This small molecule binds to this protein.
Small molecule (SMILES): NS(=O)(=O)c1ccc(NC(=O)NCCNCc2ccccc2F)cc1

Binding-site contacts:
Ligand atom N17 contacts residue ALA136 of chain 1.A at 3.3 Å.
Ligand atom N01 contacts residue GLU107 of chain 1.A at 4.2 Å.
Ligand atom C10 contacts residue HIS95 of chain 1.A at 3.9 Å.
Ligand atom C05 contacts residue HIS95 of chain 1.A at 3.9 Å.
Ligand atom C22 contacts residue TYR205 of chain 1.A at 3.0 Å (hydrophobic).
Ligand atom N01 contacts residue HIS97 of chain 1.A at 3.3 Å (h-bond).
Ligand atom C07 contacts residue HIS201 of chain 1.A at 3.3 Å.
Ligand atom S02 contacts residue ZN1 of chain 1.C at 3.1 Å.
Ligand atom O03 contacts residue SER198 of chain 1.A at 3.8 Å.
Ligand atom S02 contacts residue THR200 of chain 1.A at 4.0 Å.
Ligand atom C15 contacts residue ALA136 of chain 1.A at 4.2 Å (hydrophobic).
Ligand atom C05 contacts residue LEU199 of chain 1.A at 3.8 Å (hydrophobic).
Ligand atom C06 contacts residue LEU199 of chain 1.A at 3.8 Å (hydrophobic).
Ligand atom N01 contacts residue HIS95 of chain 1.A at 3.4 Å (h-bond).
Ligand atom N17 contacts residue ALA133 of chain 1.A at 4.0 Å.
Ligand atom C08 contacts residue LEU199 of chain 1.A at 4.0 Å (hydrophobic).
Ligand atom S02 contacts residue HIS95 of chain 1.A at 4.0 Å.
Ligand atom C05 contacts residue ZN1 of chain 1.C at 4.2 Å.
Ligand atom C23 contacts residue TYR205 of chain 1.A at 3.8 Å (hydrophobic).
Ligand atom O04 contacts residue ZN1 of chain 1.C at 3.1 Å.
Ligand atom C09 contacts residue LEU199 of chain 1.A at 3.9 Å (hydrophobic).
Ligand atom O04 contacts residue HIS95 of chain 1.A at 3.5 Å.
Ligand atom S02 contacts residue HIS120 of chain 1.A at 4.0 Å.
Ligand atom O03 contacts residue LEU199 of chain 1.A at 3.1 Å.
Ligand atom O04 contacts residue VAL144 of chain 1.A at 3.5 Å.
Ligand atom N01 contacts residue ZN1 of chain 1.C at 2.0 Å.
Ligand atom C10 contacts residue LEU199 of chain 1.A at 3.8 Å (hydrophobic).
Ligand atom C07 contacts residue LEU199 of chain 1.A at 3.9 Å (hydrophobic).
Ligand atom C16 contacts residue ALA136 of chain 1.A at 3.6 Å (hydrophobic).
Ligand atom C15 contacts residue LEU132 of chain 1.A at 4.2 Å (hydrophobic).
Ligand atom C18 contacts residue ALA133 of chain 1.A at 4.0 Å (hydrophobic).
Ligand atom N01 contacts residue HIS120 of chain 1.A at 3.4 Å (h-bond).
Ligand atom O04 contacts residue HIS120 of chain 1.A at 3.5 Å (h-bond).
Ligand atom C20 contacts residue ALA133 of chain 1.A at 3.9 Å (hydrophobic).
Ligand atom C21 contacts residue TYR205 of chain 1.A at 3.5 Å (hydrophobic).
Ligand atom O03 contacts residue TRP210 of chain 1.A at 3.4 Å.
Ligand atom N01 contacts residue THR200 of chain 1.A at 2.8 Å (h-bond).
Ligand atom C06 contacts residue HIS201 of chain 1.A at 3.6 Å.
Ligand atom O03 contacts residue THR200 of chain 1.A at 2.9 Å (h-bond).
Ligand atom O04 contacts residue TRP210 of chain 1.A at 3.7 Å.

Sequence of chain 1.A:
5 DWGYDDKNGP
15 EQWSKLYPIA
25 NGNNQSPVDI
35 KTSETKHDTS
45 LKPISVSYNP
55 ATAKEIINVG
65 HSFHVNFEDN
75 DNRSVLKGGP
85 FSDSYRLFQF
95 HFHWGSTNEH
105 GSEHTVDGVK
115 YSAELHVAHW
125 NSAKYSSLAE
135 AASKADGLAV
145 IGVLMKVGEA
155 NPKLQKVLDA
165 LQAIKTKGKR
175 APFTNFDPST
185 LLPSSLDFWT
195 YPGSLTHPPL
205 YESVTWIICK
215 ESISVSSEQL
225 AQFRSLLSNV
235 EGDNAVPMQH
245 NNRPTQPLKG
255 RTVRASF